The small molecule below binds the protein below.
Small molecule (SMILES): C=C(/N=C/c1c(COP(=O)(O)O)cnc(C)c1O)C(=O)O

Binding-site contacts:
Ligand atom C6 contacts residue CYS230 of chain 1.B at 3.6 Å (hydrophobic).
Ligand atom N contacts residue LYS87 of chain 1.B at 3.4 Å.
Ligand atom CB contacts residue GLY303 of chain 1.B at 3.6 Å.
Ligand atom OP4 contacts residue LYS87 of chain 1.B at 3.3 Å (salt-bridge).
Ligand atom C contacts residue HIS115 of chain 1.B at 3.5 Å.
Ligand atom OXT contacts residue GLN114 of chain 1.B at 2.8 Å (h-bond).
Ligand atom OXT contacts residue ALA112 of chain 1.B at 3.6 Å.
Ligand atom P contacts residue LYS87 of chain 1.B at 3.6 Å.
Ligand atom OP3 contacts residue LYS87 of chain 1.B at 3.0 Å (salt-bridge).
Ligand atom C2 contacts residue SER377 of chain 1.B at 3.5 Å.
Ligand atom OP1 contacts residue ASN236 of chain 1.B at 2.8 Å (h-bond).
Ligand atom C6 contacts residue SER377 of chain 1.B at 3.5 Å.
Ligand atom O contacts residue HIS115 of chain 1.B at 3.5 Å.
Ligand atom O contacts residue THR110 of chain 1.B at 2.6 Å (h-bond).
Ligand atom N1 contacts residue HIS86 of chain 1.B at 3.6 Å.
Ligand atom O contacts residue GLY111 of chain 1.B at 2.8 Å (h-bond).
Ligand atom O3 contacts residue GLN114 of chain 1.B at 3.6 Å.
Ligand atom OP3 contacts residue GLY234 of chain 1.B at 3.4 Å (h-bond).
Ligand atom OP1 contacts residue HIS86 of chain 1.B at 3.0 Å (h-bond).
Ligand atom C contacts residue THR110 of chain 1.B at 3.4 Å.
Ligand atom N1 contacts residue GLU350 of chain 1.B at 3.6 Å.
Ligand atom C contacts residue ALA112 of chain 1.B at 3.4 Å (hydrophobic).
Ligand atom OP3 contacts residue SER235 of chain 1.B at 2.6 Å (h-bond).
Ligand atom O contacts residue ALA112 of chain 1.B at 3.5 Å (h-bond).
Ligand atom OXT contacts residue HIS115 of chain 1.B at 2.7 Å (h-bond).
Ligand atom N1 contacts residue SER377 of chain 1.B at 2.7 Å (h-bond).
Ligand atom OP2 contacts residue SER235 of chain 1.B at 3.5 Å (h-bond).
Ligand atom P contacts residue SER235 of chain 1.B at 3.5 Å.
Ligand atom C5A contacts residue GLY303 of chain 1.B at 3.3 Å.
Ligand atom OP2 contacts residue GLY233 of chain 1.B at 3.4 Å (h-bond).
Ligand atom C4A contacts residue GLY303 of chain 1.B at 3.3 Å.
Ligand atom OXT contacts residue GLY113 of chain 1.B at 3.5 Å (h-bond).
Ligand atom OXT contacts residue THR110 of chain 1.B at 3.3 Å (h-bond).
Ligand atom C4A contacts residue LYS87 of chain 1.B at 3.6 Å.
Ligand atom OP2 contacts residue GLY234 of chain 1.B at 2.9 Å (h-bond).
Ligand atom C6 contacts residue ASN236 of chain 1.B at 3.6 Å.
Ligand atom OP3 contacts residue THR190 of chain 1.B at 2.6 Å (h-bond).
Ligand atom OP2 contacts residue GLY232 of chain 1.B at 2.8 Å (h-bond).
Ligand atom C2A contacts residue SER377 of chain 1.B at 3.6 Å.
Ligand atom OP1 contacts residue SER235 of chain 1.B at 3.2 Å (h-bond).

Sequence of chain 1.B:
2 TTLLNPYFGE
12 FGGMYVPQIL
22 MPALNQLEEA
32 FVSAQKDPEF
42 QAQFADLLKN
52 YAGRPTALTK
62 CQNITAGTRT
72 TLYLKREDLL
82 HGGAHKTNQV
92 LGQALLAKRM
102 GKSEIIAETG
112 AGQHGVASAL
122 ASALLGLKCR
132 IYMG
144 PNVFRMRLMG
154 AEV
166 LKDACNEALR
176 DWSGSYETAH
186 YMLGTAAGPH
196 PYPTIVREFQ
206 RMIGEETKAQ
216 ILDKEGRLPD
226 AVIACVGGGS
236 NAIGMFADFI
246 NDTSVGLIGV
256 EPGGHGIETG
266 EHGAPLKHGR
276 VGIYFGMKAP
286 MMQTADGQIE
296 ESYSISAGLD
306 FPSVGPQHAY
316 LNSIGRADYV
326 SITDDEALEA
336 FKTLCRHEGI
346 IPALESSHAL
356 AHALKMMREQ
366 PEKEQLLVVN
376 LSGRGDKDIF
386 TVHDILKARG